A small-molecule ligand and the protein it binds are described below.
Small molecule (SMILES): CC[C@H](C)[C@@H]1NC(=O)[C@H](CO)NC(=O)[C@H](CCCC[NH3+])NC(=O)[C@H]([C@@H](C)O)NC(=O)[C@@H](N)CSSC[C@@H](CO)NC(=O)[C@H](CCC(=O)O)NC(=O)[C@@H]2CCCN2C(=O)[C@@H]2CCCN2C1=O

Binding-site contacts:
Ligand atom OE2 contacts residue HIS40 of chain 1.A at 2.9 Å (h-bond).
Ligand atom O contacts residue TRP193 of chain 1.A at 3.5 Å.
Ligand atom CD1 contacts residue HIS23 of chain 1.A at 3.5 Å.
Ligand atom NZ contacts residue SER172 of chain 1.A at 2.6 Å (h-bond).
Ligand atom CB contacts residue GLN174 of chain 1.A at 3.7 Å.
Ligand atom OE1 contacts residue HIS40 of chain 1.A at 3.6 Å.
Ligand atom CA contacts residue SER177 of chain 1.A at 3.1 Å.
Ligand atom CB contacts residue SER177 of chain 1.A at 3.2 Å.
Ligand atom C contacts residue GLN174 of chain 1.A at 3.7 Å.
Ligand atom C contacts residue GLY175 of chain 1.A at 3.5 Å.
Ligand atom CE contacts residue SER172 of chain 1.A at 3.2 Å.
Ligand atom N contacts residue SER177 of chain 1.A at 3.0 Å (h-bond).
Ligand atom N contacts residue PHE24 of chain 1.A at 3.2 Å (h-bond).
Ligand atom O contacts residue GLY175 of chain 1.A at 2.6 Å (h-bond).
Ligand atom CG1 contacts residue GLY175 of chain 1.A at 3.6 Å.
Ligand atom CA contacts residue PHE24 of chain 1.A at 3.8 Å (hydrophobic).
Ligand atom CD1 contacts residue TYR131 of chain 1.A at 3.5 Å (hydrophobic).
Ligand atom N contacts residue SER177 of chain 1.A at 3.2 Å (h-bond).
Ligand atom O contacts residue CYS173 of chain 1.A at 3.7 Å.
Ligand atom C contacts residue GLN174 of chain 1.A at 3.6 Å.
Ligand atom OG1 contacts residue HIS40 of chain 1.A at 3.7 Å.
Ligand atom CA contacts residue GLN174 of chain 1.A at 3.7 Å.
Ligand atom O contacts residue GLN174 of chain 1.A at 2.7 Å (h-bond).
Ligand atom O contacts residue GLN174 of chain 1.A at 3.4 Å.
Ligand atom CB contacts residue CYS173 of chain 1.A at 3.4 Å (hydrophobic).
Ligand atom CA contacts residue SER192 of chain 1.A at 3.5 Å.
Ligand atom O contacts residue GLY194 of chain 1.A at 3.1 Å (h-bond).
Ligand atom O contacts residue ASP176 of chain 1.A at 3.4 Å (salt-bridge).
Ligand atom C contacts residue SER177 of chain 1.A at 2.8 Å.
Ligand atom N contacts residue GLY194 of chain 1.A at 3.0 Å (h-bond).
Ligand atom O contacts residue GLN174 of chain 1.A at 3.4 Å.
Ligand atom NZ contacts residue ASP171 of chain 1.A at 3.2 Å (salt-bridge).
Ligand atom O contacts residue PHE24 of chain 1.A at 3.4 Å.
Ligand atom CD contacts residue SER172 of chain 1.A at 3.5 Å.
Ligand atom O contacts residue SER177 of chain 1.A at 2.9 Å (h-bond).
Ligand atom CB contacts residue HIS40 of chain 1.A at 3.7 Å.
Ligand atom N contacts residue SER192 of chain 1.A at 3.2 Å (h-bond).
Ligand atom CB contacts residue HIS40 of chain 1.A at 3.4 Å.
Ligand atom CB contacts residue GLN174 of chain 1.A at 3.7 Å.
Ligand atom OG contacts residue HIS40 of chain 1.A at 3.6 Å.

Sequence of chain 1.A:
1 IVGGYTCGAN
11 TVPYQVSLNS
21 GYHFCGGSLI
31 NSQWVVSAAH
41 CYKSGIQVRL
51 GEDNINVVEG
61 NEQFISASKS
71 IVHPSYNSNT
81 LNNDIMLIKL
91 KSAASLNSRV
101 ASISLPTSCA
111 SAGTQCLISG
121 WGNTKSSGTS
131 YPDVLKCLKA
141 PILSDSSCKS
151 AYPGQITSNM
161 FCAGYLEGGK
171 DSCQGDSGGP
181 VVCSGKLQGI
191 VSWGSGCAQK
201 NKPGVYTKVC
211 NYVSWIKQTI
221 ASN